This protein binds this small molecule.
Small molecule (SMILES): CC(=O)N[C@H]1[C@H](O[C@H]2[C@H](O)[C@@H](NC(C)=O)CO[C@@H]2CO)O[C@H](CO)[C@@H](O)[C@@H]1O

Sequence of chain 1.C:
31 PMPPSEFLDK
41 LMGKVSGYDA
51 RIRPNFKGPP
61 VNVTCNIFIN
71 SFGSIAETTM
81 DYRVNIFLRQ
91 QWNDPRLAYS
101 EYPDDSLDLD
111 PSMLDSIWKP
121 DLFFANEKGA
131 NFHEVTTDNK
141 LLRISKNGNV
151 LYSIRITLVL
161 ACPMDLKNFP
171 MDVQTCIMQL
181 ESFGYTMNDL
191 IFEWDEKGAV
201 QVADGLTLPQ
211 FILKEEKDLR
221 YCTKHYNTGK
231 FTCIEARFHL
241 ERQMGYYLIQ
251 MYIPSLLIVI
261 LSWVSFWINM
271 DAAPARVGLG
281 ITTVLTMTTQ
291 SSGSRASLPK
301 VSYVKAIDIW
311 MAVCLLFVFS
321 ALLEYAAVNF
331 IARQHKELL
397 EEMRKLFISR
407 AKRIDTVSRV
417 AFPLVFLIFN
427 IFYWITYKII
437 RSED

Binding-site contacts:
Ligand atom C5 contacts residue ASN62 of chain 1.C at 3.7 Å.
Ligand atom C7 contacts residue ASN62 of chain 1.C at 4.0 Å.
Ligand atom C6 contacts residue PRO60 of chain 1.C at 4.1 Å (hydrophobic).
Ligand atom C1 contacts residue ASN62 of chain 1.C at 1.4 Å.
Ligand atom C6 contacts residue PRO59 of chain 1.C at 3.8 Å (hydrophobic).
Ligand atom O7 contacts residue ASN62 of chain 1.C at 4.0 Å.
Ligand atom O5 contacts residue PRO60 of chain 1.C at 3.9 Å.
Ligand atom N2 contacts residue ASN62 of chain 1.C at 3.0 Å (h-bond).
Ligand atom C4 contacts residue ASN62 of chain 1.C at 4.3 Å.
Ligand atom C3 contacts residue ASN62 of chain 1.C at 3.9 Å.
Ligand atom O5 contacts residue ASN62 of chain 1.C at 2.4 Å (h-bond).
Ligand atom C2 contacts residue ASN62 of chain 1.C at 2.6 Å.
Ligand atom O6 contacts residue PRO60 of chain 1.C at 3.2 Å (h-bond).
Ligand atom O6 contacts residue PRO59 of chain 1.C at 3.8 Å.
Ligand atom C8 contacts residue GLU193 of chain 1.C at 4.2 Å.